Binding-site contacts:
Ligand atom O4 contacts residue ASP14 of chain 1.A at 3.7 Å.
Ligand atom C2 contacts residue LYS11 of chain 1.A at 3.7 Å.
Ligand atom C2 contacts residue THR25 of chain 1.A at 3.6 Å.
Ligand atom C1 contacts residue THR25 of chain 1.A at 3.5 Å.
Ligand atom N2 contacts residue ASN62 of chain 1.A at 2.9 Å (h-bond).
Ligand atom O7 contacts residue ARG66 of chain 1.A at 3.1 Å (salt-bridge).
Ligand atom C8 contacts residue ASP30 of chain 1.A at 3.4 Å.
Ligand atom O2 contacts residue PRO9 of chain 1.A at 3.0 Å (h-bond).
Ligand atom C2 contacts residue ASP30 of chain 1.A at 3.8 Å.
Ligand atom C3 contacts residue ASP30 of chain 1.A at 3.6 Å.
Ligand atom O5 contacts residue ASN62 of chain 1.A at 2.4 Å (h-bond).
Ligand atom O2 contacts residue MAN7 of chain 1.R at 3.1 Å (h-bond).
Ligand atom C6 contacts residue PHE6 of chain 1.A at 3.6 Å (hydrophobic).
Ligand atom O3 contacts residue PRO10 of chain 1.A at 3.6 Å.
Ligand atom O3 contacts residue ASP30 of chain 1.A at 3.6 Å (salt-bridge).
Ligand atom O3 contacts residue LYS11 of chain 1.A at 3.7 Å.
Ligand atom O5 contacts residue LYS11 of chain 1.A at 3.8 Å.
Ligand atom O3 contacts residue LYS11 of chain 1.A at 3.0 Å (salt-bridge).
Ligand atom C2 contacts residue ASN62 of chain 1.A at 2.5 Å.
Ligand atom O6 contacts residue PHE8 of chain 1.A at 3.8 Å.
Ligand atom C3 contacts residue GLU23 of chain 1.A at 3.5 Å.
Ligand atom O3 contacts residue MAN7 of chain 1.R at 3.5 Å (h-bond).
Ligand atom O2 contacts residue THR25 of chain 1.A at 3.0 Å (h-bond).
Ligand atom N2 contacts residue ASP30 of chain 1.A at 2.9 Å (salt-bridge).
Ligand atom C2 contacts residue GLU23 of chain 1.A at 3.6 Å.
Ligand atom O2 contacts residue GLU23 of chain 1.A at 2.8 Å (salt-bridge).
Ligand atom O4 contacts residue VAL29 of chain 1.A at 3.6 Å.
Ligand atom O4 contacts residue LYS11 of chain 1.A at 3.2 Å.
Ligand atom O7 contacts residue ASP30 of chain 1.A at 3.8 Å.
Ligand atom C5 contacts residue ASN62 of chain 1.A at 3.6 Å.
Ligand atom C1 contacts residue PHE6 of chain 1.A at 3.8 Å (hydrophobic).
Ligand atom C2 contacts residue PRO9 of chain 1.A at 3.5 Å (hydrophobic).
Ligand atom O4 contacts residue LYS11 of chain 1.A at 3.5 Å (salt-bridge).
Ligand atom C1 contacts residue ASN62 of chain 1.A at 1.5 Å.
Ligand atom C4 contacts residue PHE6 of chain 1.A at 3.5 Å (hydrophobic).
Ligand atom C6 contacts residue THR25 of chain 1.A at 3.7 Å.
Ligand atom O2 contacts residue PHE8 of chain 1.A at 3.6 Å.
Ligand atom O3 contacts residue ARG66 of chain 1.A at 3.6 Å (salt-bridge).
Ligand atom O3 contacts residue GLU23 of chain 1.A at 2.9 Å (salt-bridge).
Ligand atom C7 contacts residue ASP30 of chain 1.A at 3.1 Å.

Sequence of chain 1.A:
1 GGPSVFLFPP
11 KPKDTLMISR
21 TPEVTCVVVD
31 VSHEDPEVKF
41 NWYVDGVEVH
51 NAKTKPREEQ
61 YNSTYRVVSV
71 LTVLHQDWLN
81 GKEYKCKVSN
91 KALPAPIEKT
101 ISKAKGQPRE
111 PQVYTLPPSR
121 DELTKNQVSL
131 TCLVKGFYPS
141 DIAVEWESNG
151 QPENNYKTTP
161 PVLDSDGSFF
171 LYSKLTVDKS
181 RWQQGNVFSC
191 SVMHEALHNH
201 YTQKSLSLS

A protein and the small-molecule ligand that binds it are described below.
Small molecule (SMILES): CC(=O)N[C@H]1[C@H](O[C@H]2[C@H](O)[C@@H](NC(C)=O)CO[C@@H]2CO[C@@H]2O[C@@H](C)[C@@H](O)[C@@H](O)[C@@H]2O)O[C@H](CO)[C@@H](O[C@@H]2O[C@H](CO[C@H]3O[C@H](CO)[C@@H](O)[C@H](O)[C@@H]3O[C@@H]3O[C@H](CO)[C@@H](O[C@@H]4O[C@H](CO)[C@H](O)[C@H](O)[C@H]4O)[C@H](O)[C@H]3NC(C)=O)[C@@H](O)[C@H](O[C@H]3O[C@H](CO)[C@@H](O)[C@H](O)[C@@H]3O[C@@H]3O[C@H](CO)[C@@H](O)[C@H](O)[C@H]3NC(C)=O)[C@@H]2O)[C@@H]1O